Binding-site contacts:
Ligand atom C1 contacts residue SER48 of chain 1.A at 4.4 Å.
Ligand atom O7 contacts residue ASN46 of chain 1.A at 4.4 Å.
Ligand atom O5 contacts residue ASN46 of chain 1.A at 2.4 Å (h-bond).
Ligand atom C4 contacts residue ASN46 of chain 1.A at 4.2 Å.
Ligand atom C6 contacts residue GLN49 of chain 1.A at 3.9 Å.
Ligand atom C2 contacts residue ASN46 of chain 1.A at 2.5 Å.
Ligand atom C8 contacts residue ASN46 of chain 1.A at 3.6 Å.
Ligand atom C5 contacts residue ASN46 of chain 1.A at 3.7 Å.
Ligand atom C1 contacts residue GLN49 of chain 1.A at 3.6 Å.
Ligand atom C1 contacts residue ASN46 of chain 1.A at 1.4 Å.
Ligand atom O5 contacts residue SER48 of chain 1.A at 4.4 Å.
Ligand atom C5 contacts residue GLN49 of chain 1.A at 4.0 Å.
Ligand atom C7 contacts residue ASN46 of chain 1.A at 3.4 Å.
Ligand atom N2 contacts residue ASN46 of chain 1.A at 2.5 Å (h-bond).
Ligand atom C3 contacts residue ASN46 of chain 1.A at 3.8 Å.
Ligand atom O5 contacts residue GLN49 of chain 1.A at 2.9 Å (h-bond).
Ligand atom O6 contacts residue GLN49 of chain 1.A at 2.8 Å (h-bond).

This small molecule binds to this protein.
Small molecule (SMILES): CC(=O)N[C@@H]1[C@@H](O)[C@H](O)[C@@H](CO)O[C@H]1O

Sequence of chain 1.A:
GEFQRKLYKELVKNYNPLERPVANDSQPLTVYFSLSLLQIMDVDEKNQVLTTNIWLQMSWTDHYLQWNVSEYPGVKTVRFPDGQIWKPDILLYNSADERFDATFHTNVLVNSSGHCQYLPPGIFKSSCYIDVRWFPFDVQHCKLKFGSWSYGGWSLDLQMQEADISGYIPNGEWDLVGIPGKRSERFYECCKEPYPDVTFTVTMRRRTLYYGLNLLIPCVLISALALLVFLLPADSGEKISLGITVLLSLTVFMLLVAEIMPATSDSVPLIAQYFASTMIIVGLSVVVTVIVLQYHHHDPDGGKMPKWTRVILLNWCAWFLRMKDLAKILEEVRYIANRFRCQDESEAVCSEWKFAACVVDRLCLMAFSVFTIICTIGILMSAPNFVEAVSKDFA